Sequence of chain 19.A:
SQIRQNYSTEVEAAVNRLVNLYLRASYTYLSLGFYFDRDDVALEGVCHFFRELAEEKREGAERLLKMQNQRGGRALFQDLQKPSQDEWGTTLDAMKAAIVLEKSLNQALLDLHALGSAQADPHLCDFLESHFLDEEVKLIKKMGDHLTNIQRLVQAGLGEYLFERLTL

Binding-site contacts:
Ligand atom C4 contacts residue DIE1 of chain 7.G at 1.5 Å.
Ligand atom C9 contacts residue DIE1 of chain 7.G at 1.5 Å.
Ligand atom C10 contacts residue DIE1 of chain 7.G at 2.8 Å.
Ligand atom C7 contacts residue LEU81 of chain 19.A at 4.4 Å (hydrophobic).
Ligand atom C3 contacts residue LEU81 of chain 7.A at 4.2 Å (hydrophobic).
Ligand atom C9 contacts residue SER27 of chain 19.A at 3.8 Å.
Ligand atom C5 contacts residue LEU24 of chain 19.A at 4.3 Å (hydrophobic).
Ligand atom C4 contacts residue TYR28 of chain 19.A at 3.5 Å (hydrophobic).
Ligand atom C8 contacts residue SER27 of chain 7.A at 3.9 Å.
Ligand atom C5 contacts residue DIE1 of chain 7.G at 1.3 Å.
Ligand atom C8 contacts residue LEU24 of chain 19.A at 4.3 Å (hydrophobic).
Ligand atom C10 contacts residue GLU63 of chain 7.A at 4.3 Å.
Ligand atom C2 contacts residue LEU24 of chain 19.A at 4.3 Å (hydrophobic).
Ligand atom O1 contacts residue DIE1 of chain 7.G at 1.3 Å (h-bond).
Ligand atom C5 contacts residue TYR28 of chain 19.A at 3.5 Å (hydrophobic).
Ligand atom C6 contacts residue DIE1 of chain 7.G at 0.5 Å.
Ligand atom C2 contacts residue DIE1 of chain 7.G at 0.7 Å.
Ligand atom C6 contacts residue SER27 of chain 19.A at 3.7 Å.
Ligand atom C9 contacts residue ARG59 of chain 7.A at 3.8 Å.
Ligand atom O1 contacts residue ARG59 of chain 19.A at 4.0 Å.
Ligand atom C10 contacts residue ALA55 of chain 19.A at 4.0 Å (hydrophobic).
Ligand atom C3 contacts residue LEU81 of chain 19.A at 3.7 Å (hydrophobic).
Ligand atom O1 contacts residue SER27 of chain 7.A at 4.2 Å.
Ligand atom C9 contacts residue GLU63 of chain 7.A at 4.3 Å.
Ligand atom O1 contacts residue ARG59 of chain 7.A at 3.5 Å.
Ligand atom C1 contacts residue ARG59 of chain 7.A at 4.5 Å.
Ligand atom C4 contacts residue LEU24 of chain 19.A at 3.4 Å (hydrophobic).
Ligand atom C7 contacts residue DIE1 of chain 7.G at 1.5 Å.
Ligand atom C7 contacts residue LEU24 of chain 19.A at 4.2 Å (hydrophobic).
Ligand atom C10 contacts residue ARG59 of chain 7.A at 3.6 Å.
Ligand atom C1 contacts residue DIE1 of chain 7.G at 1.2 Å.
Ligand atom C10 contacts residue SER27 of chain 19.A at 3.2 Å.
Ligand atom C3 contacts residue LEU24 of chain 19.A at 3.9 Å (hydrophobic).
Ligand atom C7 contacts residue TYR28 of chain 7.A at 4.5 Å (hydrophobic).
Ligand atom C10 contacts residue ARG59 of chain 19.A at 3.9 Å.
Ligand atom C4 contacts residue SER27 of chain 19.A at 4.0 Å.
Ligand atom C3 contacts residue DIE1 of chain 7.G at 1.7 Å.
Ligand atom C8 contacts residue DIE1 of chain 7.G at 0.5 Å.
Ligand atom C5 contacts residue SER27 of chain 19.A at 3.4 Å.

Sequence of chain 7.A:
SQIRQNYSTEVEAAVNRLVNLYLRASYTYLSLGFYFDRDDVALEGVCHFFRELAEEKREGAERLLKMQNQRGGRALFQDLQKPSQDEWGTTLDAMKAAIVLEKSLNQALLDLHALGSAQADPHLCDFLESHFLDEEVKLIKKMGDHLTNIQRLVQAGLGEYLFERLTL

A protein and the small-molecule ligand that binds it are described below.
Small molecule (SMILES): CCc1cccc(CC)c1O